This protein binds this small molecule.
Small molecule (SMILES): CC(=O)N[C@@H]1[C@@H](O)[C@H](O)[C@@H](CO)O[C@H]1O

Binding-site contacts:
Ligand atom O5 contacts residue THR310 of chain 1.B at 4.4 Å.
Ligand atom C2 contacts residue ASN308 of chain 1.B at 2.6 Å.
Ligand atom O5 contacts residue ASN308 of chain 1.B at 2.4 Å (h-bond).
Ligand atom O6 contacts residue THR310 of chain 1.B at 4.3 Å.
Ligand atom N2 contacts residue GLN427 of chain 1.B at 4.4 Å.
Ligand atom C8 contacts residue GLN427 of chain 1.B at 4.2 Å.
Ligand atom C1 contacts residue ASN308 of chain 1.B at 1.5 Å.
Ligand atom O6 contacts residue SER314 of chain 1.B at 4.4 Å.
Ligand atom C1 contacts residue THR310 of chain 1.B at 4.2 Å.
Ligand atom C7 contacts residue ASN308 of chain 1.B at 3.3 Å.
Ligand atom O6 contacts residue SER311 of chain 1.B at 3.6 Å.
Ligand atom N2 contacts residue ASN308 of chain 1.B at 3.0 Å (h-bond).
Ligand atom C3 contacts residue ASN308 of chain 1.B at 3.9 Å.
Ligand atom O7 contacts residue ASN308 of chain 1.B at 3.2 Å (h-bond).
Ligand atom C5 contacts residue THR310 of chain 1.B at 4.3 Å.
Ligand atom O5 contacts residue SER311 of chain 1.B at 4.2 Å.
Ligand atom C5 contacts residue ASN308 of chain 1.B at 3.7 Å.
Ligand atom C4 contacts residue ASN308 of chain 1.B at 4.3 Å.

Sequence of chain 1.B:
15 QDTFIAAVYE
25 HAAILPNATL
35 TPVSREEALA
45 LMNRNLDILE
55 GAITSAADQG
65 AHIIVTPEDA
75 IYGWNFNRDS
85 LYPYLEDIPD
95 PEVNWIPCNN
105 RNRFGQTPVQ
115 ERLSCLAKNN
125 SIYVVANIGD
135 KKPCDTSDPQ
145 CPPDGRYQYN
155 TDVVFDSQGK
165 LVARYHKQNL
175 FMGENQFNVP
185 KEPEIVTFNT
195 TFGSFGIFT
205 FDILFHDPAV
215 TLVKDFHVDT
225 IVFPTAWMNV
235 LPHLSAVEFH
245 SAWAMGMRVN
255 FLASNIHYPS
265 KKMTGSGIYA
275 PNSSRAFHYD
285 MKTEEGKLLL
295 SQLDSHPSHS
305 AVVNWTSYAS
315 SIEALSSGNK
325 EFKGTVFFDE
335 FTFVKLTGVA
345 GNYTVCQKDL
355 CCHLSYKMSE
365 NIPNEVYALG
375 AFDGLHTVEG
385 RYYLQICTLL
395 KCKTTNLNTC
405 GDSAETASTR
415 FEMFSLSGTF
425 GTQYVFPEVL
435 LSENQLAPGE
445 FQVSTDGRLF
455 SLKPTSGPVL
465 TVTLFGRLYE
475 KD